Sequence of chain 1.C:
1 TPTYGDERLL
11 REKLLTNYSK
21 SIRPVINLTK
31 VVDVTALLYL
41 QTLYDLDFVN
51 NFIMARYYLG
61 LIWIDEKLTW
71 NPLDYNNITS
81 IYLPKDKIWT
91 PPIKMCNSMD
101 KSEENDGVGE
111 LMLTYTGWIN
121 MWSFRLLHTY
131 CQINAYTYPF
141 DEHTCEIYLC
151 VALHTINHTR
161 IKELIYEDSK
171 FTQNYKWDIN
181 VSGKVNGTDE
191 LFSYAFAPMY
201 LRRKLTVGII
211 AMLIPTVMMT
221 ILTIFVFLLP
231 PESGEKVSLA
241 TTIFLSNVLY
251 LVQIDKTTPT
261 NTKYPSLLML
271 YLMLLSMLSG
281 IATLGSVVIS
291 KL

A protein and the small-molecule ligand that binds it are described below.
Small molecule (SMILES): CC(=O)N[C@@H]1[C@@H](O)[C@H](O)[C@@H](CO)O[C@H]1O

Sequence of chain 1.D:
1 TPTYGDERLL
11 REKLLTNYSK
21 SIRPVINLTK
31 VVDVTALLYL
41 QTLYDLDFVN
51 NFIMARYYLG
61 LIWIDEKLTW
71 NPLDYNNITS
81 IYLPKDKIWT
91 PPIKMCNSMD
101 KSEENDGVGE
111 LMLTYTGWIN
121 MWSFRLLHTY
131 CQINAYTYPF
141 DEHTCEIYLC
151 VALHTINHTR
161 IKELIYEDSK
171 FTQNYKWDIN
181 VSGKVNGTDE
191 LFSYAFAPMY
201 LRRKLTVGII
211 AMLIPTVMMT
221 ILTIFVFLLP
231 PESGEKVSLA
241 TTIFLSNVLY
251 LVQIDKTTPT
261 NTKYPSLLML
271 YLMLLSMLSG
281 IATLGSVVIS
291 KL

Binding-site contacts:
Ligand atom C3 contacts residue ASN27 of chain 1.C at 3.8 Å.
Ligand atom N2 contacts residue ILE26 of chain 1.C at 4.3 Å.
Ligand atom C5 contacts residue ASN27 of chain 1.C at 3.6 Å.
Ligand atom C1 contacts residue ASN27 of chain 1.C at 1.4 Å.
Ligand atom C8 contacts residue GLU66 of chain 1.C at 3.9 Å.
Ligand atom C4 contacts residue ASN27 of chain 1.C at 4.2 Å.
Ligand atom O7 contacts residue ASN27 of chain 1.C at 4.0 Å.
Ligand atom O5 contacts residue THR1 of chain 1.D at 4.4 Å.
Ligand atom N2 contacts residue ASN27 of chain 1.C at 2.9 Å (h-bond).
Ligand atom C7 contacts residue ASN27 of chain 1.C at 3.7 Å.
Ligand atom C8 contacts residue ILE26 of chain 1.C at 3.5 Å (hydrophobic).
Ligand atom O5 contacts residue ASN27 of chain 1.C at 2.3 Å (h-bond).
Ligand atom C7 contacts residue ILE26 of chain 1.C at 4.4 Å (hydrophobic).
Ligand atom C2 contacts residue ASN27 of chain 1.C at 2.5 Å.